Binding-site contacts:
Ligand atom O7 contacts residue LYS62 of chain 3.G at 3.8 Å.
Ligand atom C2 contacts residue ASN63 of chain 3.G at 2.4 Å.
Ligand atom N2 contacts residue ASN63 of chain 3.G at 3.0 Å (h-bond).
Ligand atom C7 contacts residue ASN63 of chain 3.G at 3.7 Å.
Ligand atom O6 contacts residue THR92 of chain 3.G at 4.4 Å.
Ligand atom O6 contacts residue ASN63 of chain 3.G at 4.2 Å.
Ligand atom C5 contacts residue ASN63 of chain 3.G at 3.6 Å.
Ligand atom C3 contacts residue ASN63 of chain 3.G at 3.8 Å.
Ligand atom O5 contacts residue ASN63 of chain 3.G at 2.3 Å (h-bond).
Ligand atom C8 contacts residue ASN63 of chain 3.G at 4.0 Å.
Ligand atom C4 contacts residue ASN63 of chain 3.G at 4.2 Å.
Ligand atom C1 contacts residue ASN63 of chain 3.G at 1.4 Å.

Sequence of chain 3.G:
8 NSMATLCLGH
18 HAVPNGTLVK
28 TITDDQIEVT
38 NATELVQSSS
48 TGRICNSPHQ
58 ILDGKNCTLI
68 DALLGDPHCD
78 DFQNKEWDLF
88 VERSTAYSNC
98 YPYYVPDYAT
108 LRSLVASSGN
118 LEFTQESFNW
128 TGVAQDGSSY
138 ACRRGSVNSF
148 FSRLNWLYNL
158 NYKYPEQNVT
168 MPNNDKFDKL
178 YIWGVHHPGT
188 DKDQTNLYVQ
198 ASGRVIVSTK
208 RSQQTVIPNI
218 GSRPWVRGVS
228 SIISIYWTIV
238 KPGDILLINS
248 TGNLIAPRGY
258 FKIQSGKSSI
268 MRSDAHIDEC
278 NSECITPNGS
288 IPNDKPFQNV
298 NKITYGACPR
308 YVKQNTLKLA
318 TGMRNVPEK

The protein below binds the small molecule below.
Small molecule (SMILES): CC(=O)N[C@H]1[C@H](O[C@H]2[C@H](O)[C@@H](NC(C)=O)CO[C@@H]2CO)O[C@H](CO)[C@@H](O[C@@H]2O[C@H](CO[C@H]3O[C@H](CO)[C@@H](O)[C@H](O)[C@@H]3O)[C@@H](O)[C@H](O[C@H]3O[C@H](CO)[C@@H](O)[C@H](O)[C@@H]3O)[C@@H]2O)[C@@H]1O